Sequence of chain 1.A:
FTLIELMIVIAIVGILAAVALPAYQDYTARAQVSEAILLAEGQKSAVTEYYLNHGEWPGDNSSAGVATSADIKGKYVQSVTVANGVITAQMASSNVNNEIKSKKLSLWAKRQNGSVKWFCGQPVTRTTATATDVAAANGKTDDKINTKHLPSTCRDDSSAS

Sequence of chain 1.B:
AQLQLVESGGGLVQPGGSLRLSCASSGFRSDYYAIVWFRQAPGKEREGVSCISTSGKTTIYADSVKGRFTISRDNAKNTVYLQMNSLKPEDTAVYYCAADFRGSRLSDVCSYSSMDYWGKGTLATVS

Binding-site contacts:
Ligand atom N2 contacts residue TYR50 of chain 1.A at 4.0 Å.
Ligand atom C5 contacts residue GLU56 of chain 1.A at 4.2 Å.
Ligand atom O5 contacts residue TYR50 of chain 1.A at 3.6 Å.
Ligand atom C3 contacts residue SER63 of chain 1.A at 3.8 Å.
Ligand atom O10 contacts residue VAL110 of chain 1.B at 3.9 Å.
Ligand atom O7 contacts residue ASP101 of chain 1.B at 4.4 Å.
Ligand atom O5 contacts residue GLY59 of chain 1.A at 3.3 Å (h-bond).
Ligand atom O5 contacts residue SER63 of chain 1.A at 2.3 Å (h-bond).
Ligand atom C4 contacts residue SER63 of chain 1.A at 4.2 Å.
Ligand atom C7 contacts residue ARG103 of chain 1.B at 3.5 Å.
Ligand atom N4 contacts residue GLU56 of chain 1.A at 3.7 Å.
Ligand atom C6 contacts residue PRO58 of chain 1.A at 4.3 Å (hydrophobic).
Ligand atom N2 contacts residue SER63 of chain 1.A at 3.0 Å.
Ligand atom C6 contacts residue GLY59 of chain 1.A at 3.3 Å.
Ligand atom C2 contacts residue TYR50 of chain 1.A at 3.9 Å (hydrophobic).
Ligand atom C6 contacts residue ALA129 of chain 1.A at 4.0 Å (hydrophobic).
Ligand atom C8 contacts residue ARG103 of chain 1.B at 4.4 Å.
Ligand atom C4 contacts residue TYR50 of chain 1.A at 4.1 Å (hydrophobic).
Ligand atom O5 contacts residue PRO58 of chain 1.A at 4.3 Å.
Ligand atom C10 contacts residue GLU56 of chain 1.A at 4.5 Å.
Ligand atom C1 contacts residue TYR50 of chain 1.A at 3.2 Å (hydrophobic).
Ligand atom O7 contacts residue SER62 of chain 1.A at 4.4 Å.
Ligand atom C6 contacts residue TYR50 of chain 1.A at 4.5 Å (hydrophobic).
Ligand atom C5 contacts residue GLY59 of chain 1.A at 3.9 Å.
Ligand atom C5 contacts residue TYR50 of chain 1.A at 3.4 Å (hydrophobic).
Ligand atom C9 contacts residue GLU56 of chain 1.A at 4.1 Å.
Ligand atom O3 contacts residue SER112 of chain 1.B at 3.6 Å (h-bond).
Ligand atom C1 contacts residue SER63 of chain 1.A at 1.4 Å.
Ligand atom N2 contacts residue ARG103 of chain 1.B at 4.4 Å.
Ligand atom C5 contacts residue SER63 of chain 1.A at 3.6 Å.
Ligand atom C6 contacts residue TRP57 of chain 1.A at 3.5 Å (hydrophobic).
Ligand atom C2 contacts residue SER63 of chain 1.A at 2.5 Å.
Ligand atom C6 contacts residue GLU56 of chain 1.A at 4.2 Å.
Ligand atom O7 contacts residue SER63 of chain 1.A at 3.8 Å.
Ligand atom C8 contacts residue SER63 of chain 1.A at 4.1 Å.
Ligand atom C7 contacts residue SER63 of chain 1.A at 3.4 Å.
Ligand atom C3 contacts residue TYR50 of chain 1.A at 3.8 Å (hydrophobic).
Ligand atom O7 contacts residue ARG103 of chain 1.B at 2.3 Å (salt-bridge).
Ligand atom O5 contacts residue ASP60 of chain 1.A at 4.3 Å.
Ligand atom C2 contacts residue ARG103 of chain 1.B at 4.1 Å.

A protein and the small-molecule ligand that binds it are described below.
Small molecule (SMILES): CC(=O)N[C@@H]1[C@@H](O)[C@H](NC(C)=O)[C@@H](C)O[C@H]1O